Sequence of chain 28.M:
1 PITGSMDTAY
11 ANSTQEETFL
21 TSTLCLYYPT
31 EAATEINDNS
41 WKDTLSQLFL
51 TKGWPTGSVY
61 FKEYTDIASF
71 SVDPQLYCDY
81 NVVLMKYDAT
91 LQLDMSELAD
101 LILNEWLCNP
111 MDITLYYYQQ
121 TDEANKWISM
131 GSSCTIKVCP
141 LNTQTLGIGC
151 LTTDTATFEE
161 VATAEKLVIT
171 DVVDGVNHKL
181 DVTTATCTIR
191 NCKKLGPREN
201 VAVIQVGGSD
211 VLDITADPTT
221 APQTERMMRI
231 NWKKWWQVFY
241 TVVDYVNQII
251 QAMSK

Binding-site contacts:
Ligand atom C7 contacts residue ASN12 of chain 28.M at 3.9 Å.
Ligand atom O7 contacts residue ASN12 of chain 28.M at 3.6 Å.
Ligand atom N2 contacts residue ASN12 of chain 28.M at 3.8 Å.
Ligand atom C5 contacts residue ASN12 of chain 28.M at 4.2 Å.
Ligand atom O5 contacts residue ASN12 of chain 28.M at 2.8 Å (h-bond).
Ligand atom C2 contacts residue ASN12 of chain 28.M at 3.3 Å.
Ligand atom C1 contacts residue ASN12 of chain 28.M at 2.2 Å.

This protein binds this small molecule.
Small molecule (SMILES): CC(=O)N[C@H]1[C@H](O[C@H]2[C@H](O)[C@@H](NC(C)=O)CO[C@@H]2CO)O[C@H](CO)[C@@H](O)[C@@H]1O